The small molecule below binds the protein below.
Small molecule (SMILES): CC(=O)N[C@H]1[C@H](O[C@H]2[C@H](O)[C@@H](NC(C)=O)CO[C@@H]2CO)O[C@H](CO)[C@@H](O[C@@H]2O[C@H](CO[C@H]3O[C@H](CO)[C@@H](O)[C@H](O)[C@@H]3O)[C@@H](O)[C@H](O)[C@@H]2O)[C@@H]1O

Sequence of chain 1.A:
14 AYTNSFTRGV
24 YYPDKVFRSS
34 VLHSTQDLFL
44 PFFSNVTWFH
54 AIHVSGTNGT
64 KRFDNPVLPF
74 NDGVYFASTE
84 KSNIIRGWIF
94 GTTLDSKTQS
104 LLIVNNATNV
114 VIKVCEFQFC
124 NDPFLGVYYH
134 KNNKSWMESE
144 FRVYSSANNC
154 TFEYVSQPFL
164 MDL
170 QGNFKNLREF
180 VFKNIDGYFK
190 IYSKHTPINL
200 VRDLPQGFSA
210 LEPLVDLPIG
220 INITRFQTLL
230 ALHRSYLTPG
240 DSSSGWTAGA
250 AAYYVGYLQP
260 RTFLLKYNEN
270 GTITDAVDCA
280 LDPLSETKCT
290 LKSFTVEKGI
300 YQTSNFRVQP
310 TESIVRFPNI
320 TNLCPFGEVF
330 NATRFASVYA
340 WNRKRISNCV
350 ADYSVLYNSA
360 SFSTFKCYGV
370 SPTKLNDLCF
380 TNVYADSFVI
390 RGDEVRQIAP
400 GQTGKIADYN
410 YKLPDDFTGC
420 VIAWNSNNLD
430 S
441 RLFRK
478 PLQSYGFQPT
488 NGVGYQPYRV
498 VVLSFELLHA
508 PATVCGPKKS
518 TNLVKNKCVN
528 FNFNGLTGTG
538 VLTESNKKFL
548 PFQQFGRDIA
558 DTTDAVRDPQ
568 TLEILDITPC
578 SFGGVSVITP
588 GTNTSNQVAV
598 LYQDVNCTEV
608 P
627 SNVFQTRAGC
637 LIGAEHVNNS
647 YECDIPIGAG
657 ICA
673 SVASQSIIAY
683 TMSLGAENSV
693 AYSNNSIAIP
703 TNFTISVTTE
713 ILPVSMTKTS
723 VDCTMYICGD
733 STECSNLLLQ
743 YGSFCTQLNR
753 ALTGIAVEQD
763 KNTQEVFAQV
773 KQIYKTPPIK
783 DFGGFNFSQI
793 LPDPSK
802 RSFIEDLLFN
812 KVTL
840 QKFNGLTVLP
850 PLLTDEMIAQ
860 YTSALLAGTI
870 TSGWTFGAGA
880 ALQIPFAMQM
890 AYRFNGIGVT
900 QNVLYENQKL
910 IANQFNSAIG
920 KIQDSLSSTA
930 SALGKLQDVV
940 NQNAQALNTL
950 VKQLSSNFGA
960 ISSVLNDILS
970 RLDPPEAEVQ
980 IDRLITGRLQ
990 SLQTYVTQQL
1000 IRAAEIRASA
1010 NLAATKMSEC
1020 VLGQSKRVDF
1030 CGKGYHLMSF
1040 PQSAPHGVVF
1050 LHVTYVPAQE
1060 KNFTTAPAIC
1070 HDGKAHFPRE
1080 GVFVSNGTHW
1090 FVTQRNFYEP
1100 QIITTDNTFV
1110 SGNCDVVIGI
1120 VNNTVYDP

Sequence of chain 1.B:
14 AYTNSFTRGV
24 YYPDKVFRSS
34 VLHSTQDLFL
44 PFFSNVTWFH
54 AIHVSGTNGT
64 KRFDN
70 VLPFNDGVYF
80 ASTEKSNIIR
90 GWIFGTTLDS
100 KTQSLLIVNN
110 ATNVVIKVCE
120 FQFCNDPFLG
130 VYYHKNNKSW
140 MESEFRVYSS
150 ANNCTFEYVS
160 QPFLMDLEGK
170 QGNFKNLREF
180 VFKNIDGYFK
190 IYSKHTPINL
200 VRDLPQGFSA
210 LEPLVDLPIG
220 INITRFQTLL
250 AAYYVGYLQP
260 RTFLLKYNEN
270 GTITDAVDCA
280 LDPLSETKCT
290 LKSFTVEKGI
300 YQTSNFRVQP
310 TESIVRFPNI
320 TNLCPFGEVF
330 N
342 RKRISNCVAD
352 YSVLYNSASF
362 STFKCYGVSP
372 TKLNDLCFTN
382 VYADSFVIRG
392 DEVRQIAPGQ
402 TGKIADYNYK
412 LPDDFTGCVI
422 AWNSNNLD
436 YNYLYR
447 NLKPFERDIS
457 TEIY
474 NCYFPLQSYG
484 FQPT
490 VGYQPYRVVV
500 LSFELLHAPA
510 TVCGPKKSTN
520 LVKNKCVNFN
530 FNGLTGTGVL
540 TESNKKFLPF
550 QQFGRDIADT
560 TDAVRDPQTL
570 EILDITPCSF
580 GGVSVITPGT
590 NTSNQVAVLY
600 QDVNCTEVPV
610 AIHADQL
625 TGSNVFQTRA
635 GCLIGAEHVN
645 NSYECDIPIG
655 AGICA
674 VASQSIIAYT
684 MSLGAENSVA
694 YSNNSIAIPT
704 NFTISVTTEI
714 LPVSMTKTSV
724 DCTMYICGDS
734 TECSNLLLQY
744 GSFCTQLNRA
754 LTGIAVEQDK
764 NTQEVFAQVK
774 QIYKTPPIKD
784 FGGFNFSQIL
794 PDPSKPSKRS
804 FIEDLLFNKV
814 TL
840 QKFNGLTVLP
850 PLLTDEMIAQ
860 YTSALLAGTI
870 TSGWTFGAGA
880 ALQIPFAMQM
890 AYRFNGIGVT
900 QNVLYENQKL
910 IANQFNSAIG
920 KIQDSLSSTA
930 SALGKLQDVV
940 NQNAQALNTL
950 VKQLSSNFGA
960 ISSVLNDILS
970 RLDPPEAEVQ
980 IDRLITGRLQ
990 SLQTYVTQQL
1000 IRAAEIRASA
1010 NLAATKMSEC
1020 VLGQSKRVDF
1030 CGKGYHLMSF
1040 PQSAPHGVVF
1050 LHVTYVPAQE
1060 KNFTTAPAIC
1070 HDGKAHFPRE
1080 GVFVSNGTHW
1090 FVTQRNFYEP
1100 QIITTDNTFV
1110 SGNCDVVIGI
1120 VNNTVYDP

Binding-site contacts:
Ligand atom O5 contacts residue ASN269 of chain 1.B at 2.4 Å (h-bond).
Ligand atom C4 contacts residue ASN269 of chain 1.B at 4.3 Å.
Ligand atom C2 contacts residue ASN269 of chain 1.B at 2.5 Å.
Ligand atom C2 contacts residue LYS545 of chain 1.A at 4.4 Å.
Ligand atom O6 contacts residue LYS545 of chain 1.A at 3.0 Å.
Ligand atom C5 contacts residue LYS545 of chain 1.A at 3.2 Å.
Ligand atom C1 contacts residue LYS545 of chain 1.A at 3.3 Å.
Ligand atom N2 contacts residue ASN269 of chain 1.B at 2.9 Å (h-bond).
Ligand atom C5 contacts residue ASN269 of chain 1.B at 3.7 Å.
Ligand atom C3 contacts residue ASN269 of chain 1.B at 3.8 Å.
Ligand atom O4 contacts residue LYS545 of chain 1.A at 3.3 Å (salt-bridge).
Ligand atom O5 contacts residue LYS545 of chain 1.A at 2.3 Å (salt-bridge).
Ligand atom C1 contacts residue ASN269 of chain 1.B at 1.4 Å.
Ligand atom C8 contacts residue ASN269 of chain 1.B at 3.4 Å.
Ligand atom C6 contacts residue LYS545 of chain 1.A at 3.0 Å.
Ligand atom C7 contacts residue ASN269 of chain 1.B at 3.3 Å.
Ligand atom C4 contacts residue LYS545 of chain 1.A at 4.2 Å.
Ligand atom O7 contacts residue ASN269 of chain 1.B at 4.2 Å.